Sequence of chain 2.A:
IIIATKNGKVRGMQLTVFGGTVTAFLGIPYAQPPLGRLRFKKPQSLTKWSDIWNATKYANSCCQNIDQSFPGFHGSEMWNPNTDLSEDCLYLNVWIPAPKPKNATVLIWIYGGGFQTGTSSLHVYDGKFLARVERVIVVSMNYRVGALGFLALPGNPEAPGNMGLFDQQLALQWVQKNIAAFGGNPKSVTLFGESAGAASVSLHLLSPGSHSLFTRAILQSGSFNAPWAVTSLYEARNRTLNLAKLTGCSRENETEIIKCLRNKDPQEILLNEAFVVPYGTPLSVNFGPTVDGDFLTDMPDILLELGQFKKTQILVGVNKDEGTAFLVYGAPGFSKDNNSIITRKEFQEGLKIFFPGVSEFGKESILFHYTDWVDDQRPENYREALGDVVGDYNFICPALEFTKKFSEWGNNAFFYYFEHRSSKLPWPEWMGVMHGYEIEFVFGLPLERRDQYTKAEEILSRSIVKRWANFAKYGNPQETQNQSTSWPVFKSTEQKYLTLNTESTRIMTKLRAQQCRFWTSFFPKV

Binding-site contacts:
Ligand atom C8 contacts residue ILE344 of chain 2.A at 4.2 Å (hydrophobic).
Ligand atom C5 contacts residue ASN341 of chain 2.A at 3.7 Å.
Ligand atom C3 contacts residue GLY336 of chain 2.A at 4.2 Å.
Ligand atom C1 contacts residue ASN341 of chain 2.A at 4.2 Å.
Ligand atom C6 contacts residue SER338 of chain 2.A at 4.4 Å.
Ligand atom C1 contacts residue SER338 of chain 2.A at 4.2 Å.
Ligand atom C1 contacts residue SER338 of chain 2.A at 4.0 Å.
Ligand atom C1 contacts residue GLY336 of chain 2.A at 4.4 Å.
Ligand atom C2 contacts residue ASN341 of chain 2.A at 2.4 Å.
Ligand atom O7 contacts residue PRO335 of chain 2.A at 4.3 Å.
Ligand atom N2 contacts residue ASN341 of chain 2.A at 2.8 Å (h-bond).
Ligand atom C5 contacts residue SER338 of chain 2.A at 4.2 Å.
Ligand atom C1 contacts residue ASN341 of chain 2.A at 1.4 Å.
Ligand atom C3 contacts residue ASN341 of chain 2.A at 3.8 Å.
Ligand atom O6 contacts residue SER338 of chain 2.A at 4.4 Å.
Ligand atom C8 contacts residue ASN341 of chain 2.A at 4.3 Å.
Ligand atom C7 contacts residue ASN341 of chain 2.A at 3.2 Å.
Ligand atom O5 contacts residue SER338 of chain 2.A at 3.8 Å.
Ligand atom O4 contacts residue GLY336 of chain 2.A at 4.4 Å.
Ligand atom O7 contacts residue GLY336 of chain 2.A at 3.4 Å (h-bond).
Ligand atom O6 contacts residue SER338 of chain 2.A at 4.4 Å.
Ligand atom N2 contacts residue GLY336 of chain 2.A at 4.3 Å.
Ligand atom C4 contacts residue ASN341 of chain 2.A at 4.2 Å.
Ligand atom O7 contacts residue ASN341 of chain 2.A at 3.3 Å (h-bond).
Ligand atom O5 contacts residue ASN341 of chain 2.A at 2.4 Å (h-bond).
Ligand atom C8 contacts residue ASN342 of chain 2.A at 3.6 Å.

This small molecule binds to this protein.
Small molecule (SMILES): CC(=O)N[C@H]1[C@H](O[C@H]2[C@H](O)[C@@H](NC(C)=O)CO[C@@H]2CO[C@@]2(C)OC[C@@H](O)[C@H](O)[C@@H]2O)O[C@H](CO)[C@@H](O)[C@@H]1O